This protein binds this small molecule.
Small molecule (SMILES): CC(=O)N[C@@H]1[C@@H](O)[C@H](O)[C@@H](CO)O[C@H]1O

Sequence of chain 1.F:
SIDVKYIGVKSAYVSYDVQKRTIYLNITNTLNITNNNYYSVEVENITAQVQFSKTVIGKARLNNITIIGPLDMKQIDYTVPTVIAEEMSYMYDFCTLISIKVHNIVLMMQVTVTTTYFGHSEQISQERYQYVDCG

Sequence of chain 1.A:
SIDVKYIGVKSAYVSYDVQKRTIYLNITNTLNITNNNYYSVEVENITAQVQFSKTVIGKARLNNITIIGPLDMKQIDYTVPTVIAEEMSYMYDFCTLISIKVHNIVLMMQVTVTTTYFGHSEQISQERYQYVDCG

Binding-site contacts:
Ligand atom C5 contacts residue ASN183 of chain 1.F at 3.7 Å.
Ligand atom C1 contacts residue ASN183 of chain 1.F at 1.4 Å.
Ligand atom C3 contacts residue ASN183 of chain 1.F at 3.8 Å.
Ligand atom O7 contacts residue NAG1 of chain 1.M at 3.6 Å (h-bond).
Ligand atom N2 contacts residue ASN182 of chain 1.F at 3.3 Å (h-bond).
Ligand atom O7 contacts residue ASN183 of chain 1.F at 4.5 Å.
Ligand atom N2 contacts residue ASN183 of chain 1.F at 2.9 Å (h-bond).
Ligand atom C1 contacts residue ASN183 of chain 1.A at 4.2 Å.
Ligand atom O7 contacts residue ASN182 of chain 1.A at 4.3 Å.
Ligand atom C7 contacts residue ASN182 of chain 1.F at 3.4 Å.
Ligand atom C8 contacts residue NAG1 of chain 1.SA at 3.7 Å.
Ligand atom C7 contacts residue NAG1 of chain 1.M at 4.4 Å.
Ligand atom N2 contacts residue ASN182 of chain 1.A at 4.5 Å.
Ligand atom C3 contacts residue NAG1 of chain 1.SA at 4.2 Å.
Ligand atom O7 contacts residue ASN182 of chain 1.F at 4.5 Å.
Ligand atom C2 contacts residue NAG1 of chain 1.SA at 4.4 Å.
Ligand atom C4 contacts residue ASN183 of chain 1.F at 4.2 Å.
Ligand atom C8 contacts residue ASN182 of chain 1.F at 2.6 Å.
Ligand atom C8 contacts residue ASN182 of chain 1.A at 3.7 Å.
Ligand atom O5 contacts residue ASN183 of chain 1.A at 4.4 Å.
Ligand atom O3 contacts residue NAG1 of chain 1.SA at 4.5 Å.
Ligand atom C2 contacts residue ASN183 of chain 1.F at 2.4 Å.
Ligand atom N2 contacts residue NAG1 of chain 1.SA at 3.5 Å (h-bond).
Ligand atom O5 contacts residue ASN183 of chain 1.F at 2.4 Å (h-bond).
Ligand atom C7 contacts residue ASN182 of chain 1.A at 4.1 Å.
Ligand atom C7 contacts residue NAG1 of chain 1.SA at 3.9 Å.
Ligand atom C7 contacts residue ASN183 of chain 1.F at 3.9 Å.